Sequence of chain 1.A:
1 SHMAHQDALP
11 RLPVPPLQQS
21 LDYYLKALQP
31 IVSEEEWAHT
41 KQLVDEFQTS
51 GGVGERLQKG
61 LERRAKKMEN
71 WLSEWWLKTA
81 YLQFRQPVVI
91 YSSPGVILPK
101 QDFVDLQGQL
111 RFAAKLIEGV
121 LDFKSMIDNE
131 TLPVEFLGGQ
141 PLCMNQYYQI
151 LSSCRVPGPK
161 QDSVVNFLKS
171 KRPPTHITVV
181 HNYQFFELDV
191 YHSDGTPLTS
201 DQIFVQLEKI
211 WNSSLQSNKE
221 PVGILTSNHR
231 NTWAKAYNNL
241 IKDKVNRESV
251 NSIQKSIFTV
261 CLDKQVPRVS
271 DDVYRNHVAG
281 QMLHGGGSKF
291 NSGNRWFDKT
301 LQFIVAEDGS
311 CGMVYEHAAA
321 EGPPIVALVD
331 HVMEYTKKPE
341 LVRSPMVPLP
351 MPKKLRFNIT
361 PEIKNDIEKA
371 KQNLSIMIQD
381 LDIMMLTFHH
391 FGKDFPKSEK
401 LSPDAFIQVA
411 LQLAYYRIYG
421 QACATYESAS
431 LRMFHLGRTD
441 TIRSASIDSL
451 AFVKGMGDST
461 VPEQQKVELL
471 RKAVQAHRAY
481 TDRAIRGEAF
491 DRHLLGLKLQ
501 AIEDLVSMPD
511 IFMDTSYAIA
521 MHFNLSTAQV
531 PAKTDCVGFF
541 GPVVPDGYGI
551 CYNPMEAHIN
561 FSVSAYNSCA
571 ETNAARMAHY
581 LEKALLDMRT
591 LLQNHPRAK

A protein and the small-molecule ligand that binds it are described below.
Small molecule (SMILES): CCCCCC(=O)O[C@H](CC(=O)O)C[N+](C)(C)C

Binding-site contacts:
Ligand atom CAD contacts residue PRO94 of chain 1.A at 3.7 Å (hydrophobic).
Ligand atom OAL contacts residue TYR81 of chain 1.A at 3.8 Å.
Ligand atom CAJ contacts residue PHE540 of chain 1.A at 3.6 Å (hydrophobic).
Ligand atom OAL contacts residue TRP76 of chain 1.A at 3.5 Å.
Ligand atom OAI contacts residue ALA528 of chain 1.A at 3.0 Å.
Ligand atom CAH contacts residue HIS317 of chain 1.A at 3.7 Å.
Ligand atom CAP contacts residue SER428 of chain 1.A at 3.6 Å.
Ligand atom OAS contacts residue TYR426 of chain 1.A at 2.7 Å (h-bond).
Ligand atom CAQ contacts residue HIS317 of chain 1.A at 3.4 Å.
Ligand atom OAK contacts residue HIS317 of chain 1.A at 2.7 Å (h-bond).
Ligand atom CAT contacts residue VAL543 of chain 1.A at 3.5 Å (hydrophobic).
Ligand atom CAC contacts residue TYR315 of chain 1.A at 3.7 Å (hydrophobic).
Ligand atom CAQ contacts residue COA1 of chain 1.C at 3.4 Å.
Ligand atom OAI contacts residue COA1 of chain 1.C at 3.2 Å.
Ligand atom OAS contacts residue THR439 of chain 1.A at 3.7 Å.
Ligand atom OAL contacts residue TYR426 of chain 1.A at 3.4 Å (h-bond).
Ligand atom CAQ contacts residue TYR81 of chain 1.A at 3.8 Å (hydrophobic).
Ligand atom CAF contacts residue VAL530 of chain 1.A at 3.8 Å (hydrophobic).
Ligand atom CAH contacts residue COA1 of chain 1.C at 3.0 Å.
Ligand atom OAK contacts residue COA1 of chain 1.C at 3.2 Å (h-bond).
Ligand atom CAD contacts residue TYR315 of chain 1.A at 3.3 Å (hydrophobic).
Ligand atom CAM contacts residue TYR426 of chain 1.A at 3.8 Å (hydrophobic).
Ligand atom CAM contacts residue SER526 of chain 1.A at 3.3 Å.
Ligand atom CAE contacts residue CYS551 of chain 1.A at 3.8 Å (hydrophobic).
Ligand atom CAE contacts residue VAL530 of chain 1.A at 3.2 Å (hydrophobic).
Ligand atom CAR contacts residue TYR426 of chain 1.A at 3.4 Å (hydrophobic).
Ligand atom CAP contacts residue COA1 of chain 1.C at 3.7 Å.
Ligand atom OAI contacts residue SER428 of chain 1.A at 3.1 Å (h-bond).
Ligand atom CAG contacts residue COA1 of chain 1.C at 3.3 Å.
Ligand atom CAC contacts residue VAL96 of chain 1.A at 3.7 Å (hydrophobic).
Ligand atom CAR contacts residue THR439 of chain 1.A at 3.6 Å.
Ligand atom CAR contacts residue SER428 of chain 1.A at 3.7 Å.
Ligand atom CAM contacts residue SER428 of chain 1.A at 3.7 Å.
Ligand atom CAQ contacts residue GLU321 of chain 1.A at 3.3 Å.
Ligand atom CAT contacts residue SER526 of chain 1.A at 3.4 Å.
Ligand atom CAG contacts residue PHE540 of chain 1.A at 3.8 Å (hydrophobic).
Ligand atom OAL contacts residue THR439 of chain 1.A at 2.9 Å (h-bond).
Ligand atom CAF contacts residue COA1 of chain 1.C at 3.4 Å.
Ligand atom OAS contacts residue SER428 of chain 1.A at 2.8 Å (h-bond).
Ligand atom CAP contacts residue HIS317 of chain 1.A at 3.5 Å.